Binding-site contacts:
Ligand atom O1S contacts residue ARG224 of chain 34.A at 2.9 Å (salt-bridge).
Ligand atom O1S contacts residue TRP374 of chain 34.A at 4.0 Å.
Ligand atom C1 contacts residue ARG224 of chain 34.A at 4.1 Å.
Ligand atom C1 contacts residue TRP374 of chain 34.A at 3.3 Å (hydrophobic).
Ligand atom O1S contacts residue PHE223 of chain 34.A at 3.2 Å.
Ligand atom O1S contacts residue LYS215 of chain 34.A at 3.9 Å.
Ligand atom O3S contacts residue ARG224 of chain 34.A at 3.8 Å.
Ligand atom N1 contacts residue TRP374 of chain 34.A at 3.5 Å.
Ligand atom C3 contacts residue TRP374 of chain 34.A at 4.0 Å (hydrophobic).
Ligand atom S1 contacts residue TRP374 of chain 34.A at 4.4 Å.
Ligand atom C3 contacts residue ASP229 of chain 34.A at 4.4 Å.
Ligand atom O2S contacts residue GLY222 of chain 34.A at 3.4 Å (h-bond).
Ligand atom S1 contacts residue LYS215 of chain 34.A at 4.1 Å.
Ligand atom O2S contacts residue LYS215 of chain 34.A at 3.1 Å (salt-bridge).
Ligand atom O1S contacts residue GLY222 of chain 34.A at 3.0 Å (h-bond).
Ligand atom S1 contacts residue ARG224 of chain 34.A at 4.0 Å.
Ligand atom S1 contacts residue GLY222 of chain 34.A at 3.8 Å.
Ligand atom C2 contacts residue ARG224 of chain 34.A at 4.0 Å.
Ligand atom C2 contacts residue TRP374 of chain 34.A at 4.0 Å (hydrophobic).

The protein below binds the small molecule below.
Small molecule (SMILES): CCCCCCCCCCCC[N+](C)(C)CCCS(=O)(=O)O

Sequence of chain 34.A:
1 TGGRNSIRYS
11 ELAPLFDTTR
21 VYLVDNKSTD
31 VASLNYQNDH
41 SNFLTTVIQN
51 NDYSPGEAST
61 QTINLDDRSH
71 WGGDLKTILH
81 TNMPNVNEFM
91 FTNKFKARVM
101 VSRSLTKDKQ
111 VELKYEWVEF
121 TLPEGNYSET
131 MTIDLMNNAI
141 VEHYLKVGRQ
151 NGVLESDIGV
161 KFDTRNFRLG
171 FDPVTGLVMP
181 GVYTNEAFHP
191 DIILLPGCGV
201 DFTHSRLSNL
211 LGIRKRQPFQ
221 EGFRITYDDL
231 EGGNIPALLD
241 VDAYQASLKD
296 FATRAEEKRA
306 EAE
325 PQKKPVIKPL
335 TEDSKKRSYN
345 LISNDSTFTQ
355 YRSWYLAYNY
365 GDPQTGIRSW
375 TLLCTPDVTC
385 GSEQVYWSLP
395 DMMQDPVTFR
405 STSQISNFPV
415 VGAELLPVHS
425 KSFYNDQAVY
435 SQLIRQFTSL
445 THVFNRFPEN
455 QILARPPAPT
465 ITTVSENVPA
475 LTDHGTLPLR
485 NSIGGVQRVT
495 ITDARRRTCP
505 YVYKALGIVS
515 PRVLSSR